Binding-site contacts:
Ligand atom CB1 contacts residue HIS41 of chain 1.B at 3.6 Å.
Ligand atom CB2 contacts residue SER204 of chain 1.B at 3.6 Å.
Ligand atom NH1 contacts residue GLY206 of chain 1.B at 3.7 Å.
Ligand atom C3 contacts residue HIS41 of chain 1.B at 1.5 Å.
Ligand atom NH2 contacts residue ASP179 of chain 1.B at 3.1 Å (salt-bridge).
Ligand atom CA2 contacts residue SER185 of chain 1.B at 2.4 Å.
Ligand atom C1 contacts residue HIS41 of chain 1.B at 3.5 Å.
Ligand atom O2 contacts residue GLY183 of chain 1.B at 3.1 Å (h-bond).
Ligand atom CG1 contacts residue TYR86 of chain 1.B at 3.4 Å (hydrophobic).
Ligand atom C3 contacts residue SER185 of chain 1.B at 2.4 Å.
Ligand atom NH2 contacts residue SER180 of chain 1.B at 3.0 Å (h-bond).
Ligand atom CD1 contacts residue GLY206 of chain 1.B at 3.7 Å.
Ligand atom N2 contacts residue SER204 of chain 1.B at 2.8 Å (h-bond).
Ligand atom CB2 contacts residue SER185 of chain 1.B at 2.6 Å.
Ligand atom N contacts residue GLY206 of chain 1.B at 2.8 Å (h-bond).
Ligand atom N2 contacts residue SER185 of chain 1.B at 3.0 Å (h-bond).
Ligand atom O contacts residue GLY206 of chain 1.B at 3.0 Å (h-bond).
Ligand atom C2 contacts residue SER185 of chain 1.B at 1.4 Å.
Ligand atom CB1 contacts residue TYR86 of chain 1.B at 3.5 Å (hydrophobic).
Ligand atom CZ1 contacts residue ASP179 of chain 1.B at 3.6 Å.
Ligand atom O2 contacts residue SER185 of chain 1.B at 2.3 Å (h-bond).
Ligand atom CE1 contacts residue PHE162 of chain 1.B at 3.5 Å (hydrophobic).
Ligand atom C contacts residue GLY206 of chain 1.B at 3.7 Å.
Ligand atom CA2 contacts residue HIS41 of chain 1.B at 3.4 Å.
Ligand atom CD contacts residue TYR86 of chain 1.B at 3.1 Å (hydrophobic).
Ligand atom NH2 contacts residue GLY216 of chain 1.B at 3.6 Å.
Ligand atom NH1 contacts residue ASP179 of chain 1.B at 2.8 Å (salt-bridge).
Ligand atom C2 contacts residue HIS41 of chain 1.B at 2.6 Å.
Ligand atom NE contacts residue GLY206 of chain 1.B at 3.5 Å (h-bond).
Ligand atom CZ1 contacts residue SER180 of chain 1.B at 3.3 Å.
Ligand atom CD3 contacts residue TRP205 of chain 1.B at 3.7 Å (hydrophobic).
Ligand atom CD1 contacts residue PHE162 of chain 1.B at 3.6 Å (hydrophobic).
Ligand atom NH1 contacts residue SER180 of chain 1.B at 3.6 Å (h-bond).
Ligand atom NH1 contacts residue GLU208 of chain 1.B at 2.9 Å (salt-bridge).
Ligand atom CA2 contacts residue SER204 of chain 1.B at 3.6 Å.
Ligand atom NE contacts residue TRP205 of chain 1.B at 3.7 Å.
Ligand atom CB contacts residue GLY206 of chain 1.B at 3.2 Å.
Ligand atom O contacts residue TRP205 of chain 1.B at 3.4 Å.
Ligand atom N2 contacts residue HIS41 of chain 1.B at 3.1 Å (h-bond).
Ligand atom CA contacts residue GLY206 of chain 1.B at 3.4 Å.

The protein below binds the small molecule below.
Small molecule (SMILES): NC(=[NH2+])NCCC[C@H](NC(=O)[C@@H]1CCCN1C(=O)[C@H](N)Cc1ccccc1)[C@H](O)CCl

Sequence of chain 1.B:
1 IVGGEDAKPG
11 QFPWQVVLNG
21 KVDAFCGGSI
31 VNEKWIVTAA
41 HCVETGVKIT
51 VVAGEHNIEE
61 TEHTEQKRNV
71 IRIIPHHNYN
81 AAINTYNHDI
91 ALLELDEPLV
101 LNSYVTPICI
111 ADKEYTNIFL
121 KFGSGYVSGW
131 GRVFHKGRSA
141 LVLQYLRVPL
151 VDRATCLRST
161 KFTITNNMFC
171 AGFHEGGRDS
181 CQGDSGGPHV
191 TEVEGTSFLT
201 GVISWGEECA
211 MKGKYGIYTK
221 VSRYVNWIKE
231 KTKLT